This small molecule binds to this protein.
Small molecule (SMILES): CC(=O)N[C@H]1[C@H](O[C@H]2[C@H](O)[C@@H](NC(C)=O)CO[C@@H]2CO)O[C@H](CO)[C@@H](O)[C@@H]1O

Binding-site contacts:
Ligand atom C1 contacts residue ASN192 of chain 1.A at 1.4 Å.
Ligand atom C7 contacts residue ASN192 of chain 1.A at 3.7 Å.
Ligand atom O6 contacts residue GLN354 of chain 1.A at 3.6 Å.
Ligand atom C3 contacts residue ASN192 of chain 1.A at 3.8 Å.
Ligand atom C2 contacts residue ASN192 of chain 1.A at 2.4 Å.
Ligand atom N2 contacts residue ASN364 of chain 1.A at 4.4 Å.
Ligand atom C8 contacts residue LEU191 of chain 1.A at 3.7 Å (hydrophobic).
Ligand atom C7 contacts residue ASN364 of chain 1.A at 4.3 Å.
Ligand atom N2 contacts residue GLN354 of chain 1.A at 4.3 Å.
Ligand atom C2 contacts residue ASN364 of chain 1.A at 4.2 Å.
Ligand atom N2 contacts residue LEU191 of chain 1.A at 4.2 Å.
Ligand atom C7 contacts residue ARG137 of chain 1.A at 4.0 Å.
Ligand atom C4 contacts residue ASN192 of chain 1.A at 4.2 Å.
Ligand atom C6 contacts residue GLN354 of chain 1.A at 3.6 Å.
Ligand atom C1 contacts residue ASN364 of chain 1.A at 4.2 Å.
Ligand atom O7 contacts residue ARG137 of chain 1.A at 3.8 Å.
Ligand atom O7 contacts residue ASN364 of chain 1.A at 4.0 Å.
Ligand atom O5 contacts residue ASN192 of chain 1.A at 2.4 Å (h-bond).
Ligand atom C5 contacts residue ASN192 of chain 1.A at 3.7 Å.
Ligand atom C8 contacts residue ARG137 of chain 1.A at 3.4 Å.
Ligand atom N2 contacts residue ASN192 of chain 1.A at 2.8 Å (h-bond).
Ligand atom O7 contacts residue ASN192 of chain 1.A at 4.2 Å.
Ligand atom C7 contacts residue LEU191 of chain 1.A at 4.4 Å (hydrophobic).
Ligand atom N2 contacts residue ASP190 of chain 1.A at 4.1 Å.
Ligand atom C8 contacts residue ASP190 of chain 1.A at 4.2 Å.
Ligand atom C8 contacts residue TYR209 of chain 1.A at 4.5 Å (hydrophobic).

Sequence of chain 1.A:
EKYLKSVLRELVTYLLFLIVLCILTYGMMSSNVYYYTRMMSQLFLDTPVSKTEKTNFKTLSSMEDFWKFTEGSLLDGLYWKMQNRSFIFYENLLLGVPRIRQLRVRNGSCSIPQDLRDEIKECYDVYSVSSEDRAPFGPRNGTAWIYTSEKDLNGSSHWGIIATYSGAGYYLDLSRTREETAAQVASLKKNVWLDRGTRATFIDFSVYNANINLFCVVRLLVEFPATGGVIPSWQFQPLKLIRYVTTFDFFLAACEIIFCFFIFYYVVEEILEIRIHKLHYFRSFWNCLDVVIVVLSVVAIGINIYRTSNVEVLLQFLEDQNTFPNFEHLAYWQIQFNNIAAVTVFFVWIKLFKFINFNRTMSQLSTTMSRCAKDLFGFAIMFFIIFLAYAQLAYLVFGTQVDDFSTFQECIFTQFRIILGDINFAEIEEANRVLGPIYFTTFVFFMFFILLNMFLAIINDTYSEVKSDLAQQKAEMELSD